Sequence of chain 1.P:
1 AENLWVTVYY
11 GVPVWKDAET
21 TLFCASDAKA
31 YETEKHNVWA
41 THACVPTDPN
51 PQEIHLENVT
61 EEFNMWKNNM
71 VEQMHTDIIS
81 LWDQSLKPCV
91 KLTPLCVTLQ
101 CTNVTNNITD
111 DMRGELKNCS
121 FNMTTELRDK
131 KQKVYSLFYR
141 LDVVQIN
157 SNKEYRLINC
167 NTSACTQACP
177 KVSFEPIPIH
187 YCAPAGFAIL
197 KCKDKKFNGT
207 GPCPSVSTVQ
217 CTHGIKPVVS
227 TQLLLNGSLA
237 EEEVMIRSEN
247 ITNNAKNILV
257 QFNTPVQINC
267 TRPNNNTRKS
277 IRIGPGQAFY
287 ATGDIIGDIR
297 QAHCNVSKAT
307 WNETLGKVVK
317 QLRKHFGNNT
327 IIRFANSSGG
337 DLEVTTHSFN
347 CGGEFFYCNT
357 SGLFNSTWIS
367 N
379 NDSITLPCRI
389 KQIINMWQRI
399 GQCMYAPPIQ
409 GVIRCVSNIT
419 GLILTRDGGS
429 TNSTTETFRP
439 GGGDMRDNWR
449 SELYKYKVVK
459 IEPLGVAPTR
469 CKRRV

A small-molecule ligand and the protein it binds are described below.
Small molecule (SMILES): CC(=O)N[C@H]1[C@H](O[C@H]2[C@H](O)[C@@H](NC(C)=O)CO[C@@H]2CO)O[C@H](CO)[C@@H](O[C@@H]2O[C@H](CO)[C@@H](O)[C@H](O[C@H]3O[C@H](CO)[C@@H](O)[C@H](O)[C@@H]3O)[C@@H]2O)[C@@H]1O

Sequence of chain 1.T:
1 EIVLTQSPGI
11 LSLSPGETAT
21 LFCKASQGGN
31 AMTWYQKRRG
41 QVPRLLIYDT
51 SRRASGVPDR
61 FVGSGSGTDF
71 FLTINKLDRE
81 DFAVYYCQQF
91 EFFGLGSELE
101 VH

Binding-site contacts:
Ligand atom C5 contacts residue ASN246 of chain 1.P at 3.8 Å.
Ligand atom C2 contacts residue GLY67 of chain 1.T at 3.4 Å.
Ligand atom O7 contacts residue ASN246 of chain 1.P at 3.4 Å (h-bond).
Ligand atom C2 contacts residue GLY29 of chain 1.T at 4.4 Å.
Ligand atom C5 contacts residue GLY29 of chain 1.T at 3.9 Å.
Ligand atom C7 contacts residue ASN246 of chain 1.P at 3.2 Å.
Ligand atom O3 contacts residue GLY67 of chain 1.T at 4.1 Å.
Ligand atom O5 contacts residue ASN246 of chain 1.P at 2.5 Å (h-bond).
Ligand atom C4 contacts residue SER66 of chain 1.T at 3.8 Å.
Ligand atom O6 contacts residue THR248 of chain 1.P at 4.0 Å.
Ligand atom O7 contacts residue ALA31 of chain 1.T at 3.7 Å.
Ligand atom C1 contacts residue GLY67 of chain 1.T at 3.5 Å.
Ligand atom C2 contacts residue ASN246 of chain 1.P at 2.5 Å.
Ligand atom C6 contacts residue GLY28 of chain 1.T at 4.3 Å.
Ligand atom O4 contacts residue GLY29 of chain 1.T at 4.0 Å.
Ligand atom O3 contacts residue GLY29 of chain 1.T at 3.5 Å (h-bond).
Ligand atom C8 contacts residue ASN246 of chain 1.P at 4.3 Å.
Ligand atom N2 contacts residue GLY28 of chain 1.T at 4.3 Å.
Ligand atom C4 contacts residue ASN246 of chain 1.P at 4.3 Å.
Ligand atom C4 contacts residue GLY29 of chain 1.T at 3.6 Å.
Ligand atom N2 contacts residue ASN246 of chain 1.P at 2.8 Å (h-bond).
Ligand atom O2 contacts residue SER66 of chain 1.T at 3.3 Å.
Ligand atom O2 contacts residue GLY29 of chain 1.T at 4.1 Å.
Ligand atom C1 contacts residue GLY29 of chain 1.T at 3.5 Å.
Ligand atom C1 contacts residue ASN246 of chain 1.P at 1.5 Å.
Ligand atom O2 contacts residue GLY67 of chain 1.T at 2.4 Å (h-bond).
Ligand atom O3 contacts residue GLY65 of chain 1.T at 4.2 Å.
Ligand atom C3 contacts residue ASN246 of chain 1.P at 3.7 Å.
Ligand atom O6 contacts residue ASN30 of chain 1.T at 3.8 Å.
Ligand atom C3 contacts residue GLY29 of chain 1.T at 3.7 Å.
Ligand atom C2 contacts residue SER66 of chain 1.T at 4.0 Å.
Ligand atom C6 contacts residue ASN30 of chain 1.T at 4.5 Å.
Ligand atom O3 contacts residue SER66 of chain 1.T at 3.3 Å.
Ligand atom C3 contacts residue SER66 of chain 1.T at 3.8 Å.
Ligand atom C1 contacts residue SER66 of chain 1.T at 4.1 Å.
Ligand atom O3 contacts residue GLY67 of chain 1.T at 3.8 Å.
Ligand atom O5 contacts residue GLY29 of chain 1.T at 3.8 Å.
Ligand atom C3 contacts residue GLY67 of chain 1.T at 4.3 Å.